Sequence of chain 1.A:
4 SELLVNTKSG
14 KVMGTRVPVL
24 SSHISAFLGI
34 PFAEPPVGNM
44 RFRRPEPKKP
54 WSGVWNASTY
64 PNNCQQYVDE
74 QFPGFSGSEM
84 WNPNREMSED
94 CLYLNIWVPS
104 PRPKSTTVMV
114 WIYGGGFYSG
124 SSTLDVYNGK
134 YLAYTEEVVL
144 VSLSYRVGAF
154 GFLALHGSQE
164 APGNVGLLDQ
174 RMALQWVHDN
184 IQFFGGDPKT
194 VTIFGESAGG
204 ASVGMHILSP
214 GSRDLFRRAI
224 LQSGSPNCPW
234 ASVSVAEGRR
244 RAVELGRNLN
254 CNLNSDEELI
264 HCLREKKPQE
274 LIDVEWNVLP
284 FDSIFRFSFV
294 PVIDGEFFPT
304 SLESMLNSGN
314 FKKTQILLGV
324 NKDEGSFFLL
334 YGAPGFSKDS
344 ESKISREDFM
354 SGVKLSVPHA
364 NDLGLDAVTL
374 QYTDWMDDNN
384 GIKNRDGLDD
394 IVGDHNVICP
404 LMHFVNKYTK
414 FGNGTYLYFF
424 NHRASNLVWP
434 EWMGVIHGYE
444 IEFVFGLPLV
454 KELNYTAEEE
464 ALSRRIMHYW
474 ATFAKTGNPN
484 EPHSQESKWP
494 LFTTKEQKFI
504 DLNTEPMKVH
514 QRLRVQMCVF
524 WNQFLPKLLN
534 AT

A small-molecule ligand and the protein it binds are described below.
Small molecule (SMILES): CC(=O)N[C@@H]1[C@@H](O)[C@H](O)[C@@H](CO)O[C@H]1O

Binding-site contacts:
Ligand atom C6 contacts residue THR62 of chain 1.A at 3.9 Å.
Ligand atom C8 contacts residue ASN59 of chain 1.A at 3.9 Å.
Ligand atom C5 contacts residue SER61 of chain 1.A at 3.5 Å.
Ligand atom C1 contacts residue SER61 of chain 1.A at 3.2 Å.
Ligand atom O5 contacts residue SER61 of chain 1.A at 3.4 Å (h-bond).
Ligand atom C5 contacts residue ASN59 of chain 1.A at 3.6 Å.
Ligand atom C3 contacts residue ASN59 of chain 1.A at 3.9 Å.
Ligand atom C4 contacts residue ASN59 of chain 1.A at 4.3 Å.
Ligand atom C2 contacts residue ASN59 of chain 1.A at 2.8 Å.
Ligand atom C1 contacts residue ASN59 of chain 1.A at 1.5 Å.
Ligand atom C6 contacts residue SER61 of chain 1.A at 4.3 Å.
Ligand atom C7 contacts residue ASN59 of chain 1.A at 3.0 Å.
Ligand atom O5 contacts residue ASN59 of chain 1.A at 2.5 Å (h-bond).
Ligand atom N2 contacts residue ASN59 of chain 1.A at 3.0 Å (h-bond).
Ligand atom C5 contacts residue THR62 of chain 1.A at 4.3 Å.
Ligand atom O7 contacts residue ASN59 of chain 1.A at 3.1 Å (h-bond).
Ligand atom C2 contacts residue SER61 of chain 1.A at 4.4 Å.